Sequence of chain 2.E:
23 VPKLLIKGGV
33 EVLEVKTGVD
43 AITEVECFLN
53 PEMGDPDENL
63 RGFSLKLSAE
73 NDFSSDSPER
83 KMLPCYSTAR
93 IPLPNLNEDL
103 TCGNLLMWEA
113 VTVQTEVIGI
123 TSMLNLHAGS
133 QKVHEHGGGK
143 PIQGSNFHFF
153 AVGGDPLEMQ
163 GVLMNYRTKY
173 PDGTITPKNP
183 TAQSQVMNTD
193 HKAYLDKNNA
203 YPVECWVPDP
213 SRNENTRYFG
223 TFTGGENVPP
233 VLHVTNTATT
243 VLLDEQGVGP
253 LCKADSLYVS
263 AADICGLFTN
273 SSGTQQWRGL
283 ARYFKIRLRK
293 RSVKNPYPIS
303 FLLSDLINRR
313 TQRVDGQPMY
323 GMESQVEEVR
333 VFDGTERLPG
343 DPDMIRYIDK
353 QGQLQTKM

This small molecule binds to this protein.
Small molecule (SMILES): CC(=O)N[C@H]1[C@H]([C@H](O)[C@H](O)CO)O[C@@](O[C@H](CO)[C@@H](O)[C@@H]2O[C@@H](C(=O)O)C[C@H](O)[C@H]2NC(C)=O)(C(=O)O)C[C@@H]1O

Binding-site contacts:
Ligand atom O1B contacts residue LYS68 of chain 2.A at 3.7 Å.
Ligand atom C9 contacts residue LYS68 of chain 2.A at 3.8 Å.
Ligand atom C9 contacts residue GLN278 of chain 2.A at 3.2 Å.
Ligand atom O8 contacts residue LYS68 of chain 2.A at 3.9 Å.
Ligand atom O8 contacts residue THR276 of chain 2.A at 3.2 Å.
Ligand atom O9 contacts residue LYS68 of chain 2.A at 2.8 Å (salt-bridge).
Ligand atom C10 contacts residue PHE75 of chain 2.B at 3.9 Å (hydrophobic).
Ligand atom C10 contacts residue GLN278 of chain 2.A at 4.0 Å.
Ligand atom C7 contacts residue GLN278 of chain 2.A at 3.8 Å.
Ligand atom O10 contacts residue LEU62 of chain 2.A at 3.6 Å.
Ligand atom N5 contacts residue ASN272 of chain 2.A at 3.1 Å (h-bond).
Ligand atom C11 contacts residue GLN278 of chain 2.A at 3.4 Å.
Ligand atom O10 contacts residue PHE75 of chain 2.B at 3.5 Å.
Ligand atom C11 contacts residue LEU62 of chain 2.A at 4.0 Å (hydrophobic).
Ligand atom C11 contacts residue THR276 of chain 2.A at 3.7 Å.
Ligand atom O9 contacts residue LEU67 of chain 2.A at 3.2 Å.
Ligand atom C1 contacts residue THR276 of chain 2.A at 3.5 Å.
Ligand atom C9 contacts residue LEU67 of chain 2.A at 3.9 Å (hydrophobic).
Ligand atom O1A contacts residue SER274 of chain 2.A at 2.3 Å (h-bond).
Ligand atom C8 contacts residue GLN278 of chain 2.A at 3.7 Å.
Ligand atom O8 contacts residue GLN278 of chain 2.A at 3.5 Å (h-bond).
Ligand atom O8 contacts residue ASN272 of chain 2.A at 3.5 Å (h-bond).
Ligand atom C11 contacts residue PHE65 of chain 2.A at 3.7 Å (hydrophobic).
Ligand atom C11 contacts residue HIS138 of chain 2.E at 3.4 Å.
Ligand atom C10 contacts residue ASN272 of chain 2.A at 3.7 Å.
Ligand atom C5 contacts residue ASN272 of chain 2.A at 3.9 Å.
Ligand atom O1B contacts residue SER274 of chain 2.A at 3.9 Å.
Ligand atom O1B contacts residue THR276 of chain 2.A at 2.8 Å (h-bond).
Ligand atom O1A contacts residue THR276 of chain 2.A at 3.4 Å (h-bond).
Ligand atom C4 contacts residue ASN272 of chain 2.A at 4.0 Å.
Ligand atom C11 contacts residue ASN272 of chain 2.A at 3.4 Å.
Ligand atom O1A contacts residue LYS68 of chain 2.A at 3.2 Å (salt-bridge).
Ligand atom C11 contacts residue PHE75 of chain 2.B at 3.5 Å (hydrophobic).
Ligand atom N5 contacts residue GLN278 of chain 2.A at 3.7 Å.
Ligand atom C10 contacts residue LEU62 of chain 2.A at 3.9 Å (hydrophobic).
Ligand atom C6 contacts residue ASN272 of chain 2.A at 3.5 Å.
Ligand atom O1B contacts residue ASN272 of chain 2.A at 3.7 Å.
Ligand atom C1 contacts residue SER274 of chain 2.A at 3.4 Å.
Ligand atom C11 contacts residue PHE270 of chain 2.A at 3.8 Å (hydrophobic).
Ligand atom C1 contacts residue LYS68 of chain 2.A at 3.8 Å.

Sequence of chain 2.B:
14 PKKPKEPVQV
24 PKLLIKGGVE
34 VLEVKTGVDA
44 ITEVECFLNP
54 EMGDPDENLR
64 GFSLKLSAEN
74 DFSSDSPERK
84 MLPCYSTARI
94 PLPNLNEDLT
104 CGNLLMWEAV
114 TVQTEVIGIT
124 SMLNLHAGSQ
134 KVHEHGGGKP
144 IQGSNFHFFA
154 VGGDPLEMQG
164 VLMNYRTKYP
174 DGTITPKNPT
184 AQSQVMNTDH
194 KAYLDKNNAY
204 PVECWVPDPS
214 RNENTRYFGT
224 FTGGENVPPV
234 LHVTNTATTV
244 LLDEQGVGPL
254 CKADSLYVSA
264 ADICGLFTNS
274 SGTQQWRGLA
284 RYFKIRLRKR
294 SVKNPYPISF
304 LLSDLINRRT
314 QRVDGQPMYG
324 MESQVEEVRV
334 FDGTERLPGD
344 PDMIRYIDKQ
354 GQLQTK

Sequence of chain 2.A:
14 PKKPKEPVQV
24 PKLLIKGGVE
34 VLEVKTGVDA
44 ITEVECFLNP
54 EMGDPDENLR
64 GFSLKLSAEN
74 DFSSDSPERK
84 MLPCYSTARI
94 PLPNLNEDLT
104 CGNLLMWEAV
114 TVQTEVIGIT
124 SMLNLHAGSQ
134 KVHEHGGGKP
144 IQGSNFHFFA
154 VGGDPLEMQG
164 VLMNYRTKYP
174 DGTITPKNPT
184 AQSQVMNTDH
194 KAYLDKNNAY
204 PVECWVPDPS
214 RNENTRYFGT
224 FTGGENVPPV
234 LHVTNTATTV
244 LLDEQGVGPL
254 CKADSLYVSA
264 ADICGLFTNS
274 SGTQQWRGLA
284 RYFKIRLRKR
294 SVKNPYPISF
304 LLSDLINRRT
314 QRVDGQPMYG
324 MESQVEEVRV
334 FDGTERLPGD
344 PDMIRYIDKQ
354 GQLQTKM